This protein binds this small molecule.
Small molecule (SMILES): CC(=O)N[C@H]1[C@H](O[C@H]2[C@H](O)[C@@H](NC(C)=O)CO[C@@H]2CO)O[C@H](CO)[C@@H](O[C@@H]2O[C@H](CO)[C@@H](O)[C@H](O)[C@@H]2O)[C@@H]1O

Binding-site contacts:
Ligand atom C4 contacts residue ASN193 of chain 1.A at 4.3 Å.
Ligand atom C8 contacts residue TYR163 of chain 1.A at 4.1 Å (hydrophobic).
Ligand atom O7 contacts residue ASN193 of chain 1.A at 3.5 Å (h-bond).
Ligand atom C5 contacts residue TYR168 of chain 1.A at 4.0 Å (hydrophobic).
Ligand atom O7 contacts residue TYR168 of chain 1.A at 3.0 Å (h-bond).
Ligand atom O7 contacts residue CYS161 of chain 1.A at 3.1 Å (h-bond).
Ligand atom C1 contacts residue TYR168 of chain 1.A at 4.3 Å (hydrophobic).
Ligand atom C6 contacts residue VAL169 of chain 1.A at 4.3 Å (hydrophobic).
Ligand atom C7 contacts residue CYS167 of chain 1.A at 4.3 Å (hydrophobic).
Ligand atom C7 contacts residue CYS161 of chain 1.A at 4.0 Å (hydrophobic).
Ligand atom N2 contacts residue ASN193 of chain 1.A at 3.0 Å (h-bond).
Ligand atom C4 contacts residue TYR168 of chain 1.A at 4.0 Å (hydrophobic).
Ligand atom C5 contacts residue ASN193 of chain 1.A at 3.6 Å.
Ligand atom O5 contacts residue ASN193 of chain 1.A at 2.4 Å (h-bond).
Ligand atom O5 contacts residue SER170 of chain 1.A at 3.5 Å (h-bond).
Ligand atom O7 contacts residue PRO166 of chain 1.A at 3.9 Å.
Ligand atom C2 contacts residue ASN193 of chain 1.A at 2.5 Å.
Ligand atom C7 contacts residue TYR168 of chain 1.A at 4.0 Å (hydrophobic).
Ligand atom C3 contacts residue ASN193 of chain 1.A at 3.9 Å.
Ligand atom C4 contacts residue VAL169 of chain 1.A at 4.2 Å (hydrophobic).
Ligand atom O5 contacts residue TYR168 of chain 1.A at 4.0 Å.
Ligand atom C2 contacts residue TYR168 of chain 1.A at 4.1 Å (hydrophobic).
Ligand atom C1 contacts residue ASN193 of chain 1.A at 1.4 Å.
Ligand atom O3 contacts residue VAL169 of chain 1.A at 4.2 Å.
Ligand atom C3 contacts residue VAL169 of chain 1.A at 4.4 Å (hydrophobic).
Ligand atom C2 contacts residue VAL169 of chain 1.A at 3.8 Å (hydrophobic).
Ligand atom C3 contacts residue TYR168 of chain 1.A at 4.1 Å (hydrophobic).
Ligand atom O7 contacts residue CYS167 of chain 1.A at 3.3 Å (h-bond).
Ligand atom O6 contacts residue SER170 of chain 1.A at 2.6 Å (h-bond).
Ligand atom O7 contacts residue VAL169 of chain 1.A at 4.2 Å.
Ligand atom C6 contacts residue TYR168 of chain 1.A at 4.2 Å (hydrophobic).
Ligand atom O6 contacts residue VAL169 of chain 1.A at 3.4 Å.
Ligand atom C1 contacts residue VAL169 of chain 1.A at 3.3 Å (hydrophobic).
Ligand atom C5 contacts residue VAL169 of chain 1.A at 4.2 Å (hydrophobic).
Ligand atom O5 contacts residue VAL169 of chain 1.A at 3.0 Å (h-bond).
Ligand atom C6 contacts residue SER170 of chain 1.A at 3.9 Å.
Ligand atom C8 contacts residue PRO166 of chain 1.A at 4.0 Å (hydrophobic).
Ligand atom O3 contacts residue TYR168 of chain 1.A at 3.3 Å.
Ligand atom C7 contacts residue ASN193 of chain 1.A at 3.5 Å.
Ligand atom C8 contacts residue TYR162 of chain 1.A at 3.6 Å (hydrophobic).

Sequence of chain 1.A:
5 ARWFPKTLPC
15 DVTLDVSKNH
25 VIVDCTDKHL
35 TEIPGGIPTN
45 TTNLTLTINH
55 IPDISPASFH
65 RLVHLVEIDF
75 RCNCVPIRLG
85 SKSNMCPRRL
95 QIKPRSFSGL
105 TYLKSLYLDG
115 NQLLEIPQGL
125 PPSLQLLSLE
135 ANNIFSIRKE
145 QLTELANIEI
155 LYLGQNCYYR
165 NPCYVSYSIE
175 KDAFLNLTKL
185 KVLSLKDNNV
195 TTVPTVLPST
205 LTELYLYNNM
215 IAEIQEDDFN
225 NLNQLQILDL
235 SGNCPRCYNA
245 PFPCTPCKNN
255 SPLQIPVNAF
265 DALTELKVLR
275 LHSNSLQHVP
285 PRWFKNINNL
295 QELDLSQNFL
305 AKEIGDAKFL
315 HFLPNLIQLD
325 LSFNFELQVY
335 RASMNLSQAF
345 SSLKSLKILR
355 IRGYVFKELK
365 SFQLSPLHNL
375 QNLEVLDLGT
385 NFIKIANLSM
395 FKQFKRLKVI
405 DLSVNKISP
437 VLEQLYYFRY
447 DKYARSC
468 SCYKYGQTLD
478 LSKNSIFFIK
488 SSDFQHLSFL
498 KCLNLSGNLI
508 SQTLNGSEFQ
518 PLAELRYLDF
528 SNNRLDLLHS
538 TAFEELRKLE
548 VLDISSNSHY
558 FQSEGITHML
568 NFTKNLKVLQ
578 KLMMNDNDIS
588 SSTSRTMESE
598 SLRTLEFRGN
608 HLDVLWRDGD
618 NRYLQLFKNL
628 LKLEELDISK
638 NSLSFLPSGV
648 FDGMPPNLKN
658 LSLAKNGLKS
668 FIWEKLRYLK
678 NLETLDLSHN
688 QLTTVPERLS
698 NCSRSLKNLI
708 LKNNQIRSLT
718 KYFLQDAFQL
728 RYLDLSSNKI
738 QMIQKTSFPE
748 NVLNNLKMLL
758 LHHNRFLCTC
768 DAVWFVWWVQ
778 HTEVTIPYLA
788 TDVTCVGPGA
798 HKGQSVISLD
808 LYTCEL